Binding-site contacts:
Ligand atom C4A contacts residue ALA150 of chain 59.A at 3.9 Å (hydrophobic).
Ligand atom C4C contacts residue VAL191 of chain 59.A at 3.7 Å (hydrophobic).
Ligand atom C3C contacts residue TYR128 of chain 59.A at 3.8 Å (hydrophobic).
Ligand atom C3C contacts residue ILE104 of chain 59.A at 3.6 Å (hydrophobic).
Ligand atom O1 contacts residue MET221 of chain 59.A at 3.4 Å (h-bond).
Ligand atom N2 contacts residue ASN219 of chain 59.A at 3.5 Å (h-bond).
Ligand atom O1 contacts residue LEU106 of chain 59.A at 3.7 Å.
Ligand atom C5 contacts residue LEU106 of chain 59.A at 3.7 Å (hydrophobic).
Ligand atom C4A contacts residue VAL176 of chain 59.A at 3.9 Å (hydrophobic).
Ligand atom C5B contacts residue MET224 of chain 59.A at 3.8 Å (hydrophobic).
Ligand atom C5C contacts residue TYR152 of chain 59.A at 3.8 Å (hydrophobic).
Ligand atom C2A contacts residue PHE186 of chain 59.A at 3.6 Å (hydrophobic).
Ligand atom C1C contacts residue LEU106 of chain 59.A at 3.9 Å (hydrophobic).
Ligand atom C5 contacts residue MET221 of chain 59.A at 3.9 Å (hydrophobic).
Ligand atom C3B contacts residue ALA24 of chain 59.C at 4.0 Å (hydrophobic).
Ligand atom C31 contacts residue TYR197 of chain 59.A at 3.6 Å (hydrophobic).
Ligand atom N3A contacts residue PRO174 of chain 59.A at 3.3 Å (h-bond).
Ligand atom C4 contacts residue TYR197 of chain 59.A at 3.6 Å (hydrophobic).
Ligand atom CL2 contacts residue MET224 of chain 59.A at 3.2 Å.
Ligand atom C4B contacts residue PHE186 of chain 59.A at 3.6 Å (hydrophobic).
Ligand atom O1A contacts residue MET224 of chain 59.A at 3.9 Å.
Ligand atom C5A contacts residue VAL176 of chain 59.A at 3.8 Å (hydrophobic).
Ligand atom N2 contacts residue MET221 of chain 59.A at 3.9 Å.
Ligand atom C2C contacts residue MET221 of chain 59.A at 3.3 Å (hydrophobic).
Ligand atom CL2 contacts residue TYR128 of chain 59.A at 3.4 Å.
Ligand atom C4A contacts residue PRO174 of chain 59.A at 3.2 Å (hydrophobic).
Ligand atom C5A contacts residue ALA150 of chain 59.A at 3.4 Å (hydrophobic).
Ligand atom CL2 contacts residue ILE104 of chain 59.A at 3.4 Å.
Ligand atom C5B contacts residue PHE186 of chain 59.A at 3.8 Å (hydrophobic).
Ligand atom C3B contacts residue TYR152 of chain 59.A at 3.9 Å (hydrophobic).
Ligand atom C2C contacts residue ILE104 of chain 59.A at 3.9 Å (hydrophobic).
Ligand atom C4B contacts residue TYR152 of chain 59.A at 3.7 Å (hydrophobic).
Ligand atom C31 contacts residue ASN219 of chain 59.A at 3.7 Å.
Ligand atom CL1 contacts residue VAL188 of chain 59.A at 3.7 Å.
Ligand atom O1B contacts residue VAL188 of chain 59.A at 3.8 Å.
Ligand atom C4A contacts residue SER175 of chain 59.A at 3.6 Å.
Ligand atom C1C contacts residue TYR128 of chain 59.A at 3.6 Å (hydrophobic).
Ligand atom CL1 contacts residue LEU25 of chain 59.C at 3.5 Å.
Ligand atom O1A contacts residue PHE186 of chain 59.A at 3.4 Å.
Ligand atom N3A contacts residue ALA24 of chain 59.C at 3.8 Å.

This small molecule binds to this protein.
Small molecule (SMILES): Cc1cc(CCCCCOc2c(Cl)cc(C3=NCCO3)cc2Cl)on1

Sequence of chain 59.A:
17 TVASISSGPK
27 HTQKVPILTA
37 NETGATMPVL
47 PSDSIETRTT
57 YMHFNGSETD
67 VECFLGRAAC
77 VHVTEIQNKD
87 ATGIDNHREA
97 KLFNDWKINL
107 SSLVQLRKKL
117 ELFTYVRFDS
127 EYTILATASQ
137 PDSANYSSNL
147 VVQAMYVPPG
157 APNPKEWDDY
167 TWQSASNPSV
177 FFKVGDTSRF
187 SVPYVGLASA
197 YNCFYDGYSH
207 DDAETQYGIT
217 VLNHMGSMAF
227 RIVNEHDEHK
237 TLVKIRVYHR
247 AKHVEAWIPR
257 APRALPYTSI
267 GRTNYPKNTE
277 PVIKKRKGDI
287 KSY

Sequence of chain 60.C:
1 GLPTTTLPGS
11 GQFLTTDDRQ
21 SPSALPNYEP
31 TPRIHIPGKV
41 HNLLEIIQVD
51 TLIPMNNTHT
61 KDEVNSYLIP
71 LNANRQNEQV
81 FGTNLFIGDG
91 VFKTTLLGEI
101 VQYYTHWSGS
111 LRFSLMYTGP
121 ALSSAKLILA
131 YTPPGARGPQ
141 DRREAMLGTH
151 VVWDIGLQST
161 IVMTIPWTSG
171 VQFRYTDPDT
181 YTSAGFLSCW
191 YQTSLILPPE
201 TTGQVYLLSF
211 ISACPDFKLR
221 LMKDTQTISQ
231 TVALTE

Sequence of chain 59.C:
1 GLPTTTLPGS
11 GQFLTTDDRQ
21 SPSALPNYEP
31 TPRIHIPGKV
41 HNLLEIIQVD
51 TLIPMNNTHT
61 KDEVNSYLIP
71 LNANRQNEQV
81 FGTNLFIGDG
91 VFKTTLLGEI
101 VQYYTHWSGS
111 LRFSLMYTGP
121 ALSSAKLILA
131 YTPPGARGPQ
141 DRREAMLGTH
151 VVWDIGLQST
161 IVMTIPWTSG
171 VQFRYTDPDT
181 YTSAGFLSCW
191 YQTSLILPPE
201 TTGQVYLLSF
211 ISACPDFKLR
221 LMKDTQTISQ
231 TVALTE